Sequence of chain 5.E:
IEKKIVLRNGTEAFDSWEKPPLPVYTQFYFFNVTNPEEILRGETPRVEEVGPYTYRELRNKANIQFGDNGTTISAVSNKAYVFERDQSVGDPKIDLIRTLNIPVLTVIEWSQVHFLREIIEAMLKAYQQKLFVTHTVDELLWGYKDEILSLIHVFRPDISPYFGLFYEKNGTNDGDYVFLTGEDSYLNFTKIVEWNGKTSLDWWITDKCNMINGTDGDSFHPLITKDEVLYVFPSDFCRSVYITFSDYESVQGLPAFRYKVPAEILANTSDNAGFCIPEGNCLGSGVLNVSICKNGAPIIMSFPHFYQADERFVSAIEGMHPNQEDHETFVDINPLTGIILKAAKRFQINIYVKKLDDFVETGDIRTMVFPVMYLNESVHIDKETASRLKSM

This protein binds this small molecule.
Small molecule (SMILES): CC(=O)N[C@@H]1[C@@H](O)[C@H](O)[C@@H](CO)O[C@H]1O

Binding-site contacts:
Ligand atom C7 contacts residue LEU192 of chain 5.E at 3.8 Å (hydrophobic).
Ligand atom O7 contacts residue LYS203 of chain 5.E at 4.0 Å.
Ligand atom C1 contacts residue ASN200 of chain 5.E at 1.4 Å.
Ligand atom C3 contacts residue ASN200 of chain 5.E at 3.7 Å.
Ligand atom C2 contacts residue ASN200 of chain 5.E at 2.5 Å.
Ligand atom C6 contacts residue LEU199 of chain 5.E at 4.1 Å (hydrophobic).
Ligand atom C8 contacts residue VAL205 of chain 5.E at 3.7 Å (hydrophobic).
Ligand atom C1 contacts residue LEU192 of chain 5.E at 3.9 Å (hydrophobic).
Ligand atom C4 contacts residue ASN200 of chain 5.E at 3.8 Å.
Ligand atom C6 contacts residue ASN200 of chain 5.E at 3.3 Å.
Ligand atom C7 contacts residue ASN200 of chain 5.E at 3.6 Å.
Ligand atom O7 contacts residue ASN200 of chain 5.E at 3.3 Å (h-bond).
Ligand atom C6 contacts residue SER197 of chain 5.E at 4.3 Å.
Ligand atom O5 contacts residue ASN200 of chain 5.E at 2.5 Å (h-bond).
Ligand atom C8 contacts residue LEU192 of chain 5.E at 3.7 Å (hydrophobic).
Ligand atom O5 contacts residue SER197 of chain 5.E at 4.0 Å.
Ligand atom C5 contacts residue ASN200 of chain 5.E at 3.3 Å.
Ligand atom C2 contacts residue LEU192 of chain 5.E at 4.3 Å (hydrophobic).
Ligand atom N2 contacts residue LEU192 of chain 5.E at 3.5 Å.
Ligand atom O6 contacts residue ASN200 of chain 5.E at 3.0 Å (h-bond).
Ligand atom N2 contacts residue ASN200 of chain 5.E at 3.3 Å (h-bond).
Ligand atom C5 contacts residue SER197 of chain 5.E at 4.2 Å.